Binding-site contacts:
Ligand atom C2 contacts residue GLN577 of chain 1.A at 3.8 Å.
Ligand atom C8 contacts residue GLN577 of chain 1.A at 3.9 Å.
Ligand atom N2 contacts residue GLN577 of chain 1.A at 3.1 Å (h-bond).
Ligand atom C3 contacts residue GLN577 of chain 1.A at 4.2 Å.
Ligand atom O7 contacts residue ASN328 of chain 1.A at 3.3 Å (h-bond).
Ligand atom C4 contacts residue ASN328 of chain 1.A at 4.2 Å.
Ligand atom C1 contacts residue ASN328 of chain 1.A at 1.4 Å.
Ligand atom N2 contacts residue ASN328 of chain 1.A at 2.9 Å (h-bond).
Ligand atom O5 contacts residue ASN328 of chain 1.A at 2.4 Å (h-bond).
Ligand atom C8 contacts residue LEU579 of chain 1.A at 3.7 Å (hydrophobic).
Ligand atom C8 contacts residue ASN328 of chain 1.A at 4.4 Å.
Ligand atom C7 contacts residue GLN577 of chain 1.A at 3.9 Å.
Ligand atom C3 contacts residue ASN328 of chain 1.A at 3.8 Å.
Ligand atom C1 contacts residue GLN577 of chain 1.A at 3.6 Å.
Ligand atom C5 contacts residue ASN328 of chain 1.A at 3.7 Å.
Ligand atom C7 contacts residue ASN328 of chain 1.A at 3.3 Å.
Ligand atom C2 contacts residue ASN328 of chain 1.A at 2.4 Å.

Sequence of chain 1.A:
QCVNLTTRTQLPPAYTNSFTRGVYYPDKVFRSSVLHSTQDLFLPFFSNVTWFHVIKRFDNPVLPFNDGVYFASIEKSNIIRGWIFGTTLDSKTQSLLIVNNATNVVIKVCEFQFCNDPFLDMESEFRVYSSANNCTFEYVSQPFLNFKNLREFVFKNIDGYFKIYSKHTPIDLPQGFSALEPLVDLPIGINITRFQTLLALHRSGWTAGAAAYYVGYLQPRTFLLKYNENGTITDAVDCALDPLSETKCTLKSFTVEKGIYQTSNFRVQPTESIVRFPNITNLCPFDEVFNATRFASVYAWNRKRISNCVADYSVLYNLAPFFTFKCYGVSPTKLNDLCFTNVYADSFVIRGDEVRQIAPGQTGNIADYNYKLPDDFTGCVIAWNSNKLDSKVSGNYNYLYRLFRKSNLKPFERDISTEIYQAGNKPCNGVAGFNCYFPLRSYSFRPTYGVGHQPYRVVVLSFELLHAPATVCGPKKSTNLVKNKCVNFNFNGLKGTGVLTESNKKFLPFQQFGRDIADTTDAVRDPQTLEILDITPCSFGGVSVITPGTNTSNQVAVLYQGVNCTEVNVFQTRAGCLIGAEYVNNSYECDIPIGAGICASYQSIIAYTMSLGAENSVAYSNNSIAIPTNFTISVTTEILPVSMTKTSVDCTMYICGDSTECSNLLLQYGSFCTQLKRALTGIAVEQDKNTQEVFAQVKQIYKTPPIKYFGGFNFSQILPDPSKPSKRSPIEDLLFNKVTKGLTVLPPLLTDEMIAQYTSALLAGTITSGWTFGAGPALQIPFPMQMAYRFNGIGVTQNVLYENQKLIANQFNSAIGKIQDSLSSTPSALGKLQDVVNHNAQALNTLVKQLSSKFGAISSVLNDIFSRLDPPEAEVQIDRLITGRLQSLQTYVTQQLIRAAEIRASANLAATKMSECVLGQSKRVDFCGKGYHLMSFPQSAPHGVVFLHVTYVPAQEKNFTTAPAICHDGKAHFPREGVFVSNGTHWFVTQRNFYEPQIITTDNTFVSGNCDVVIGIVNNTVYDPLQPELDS

This protein binds this small molecule.
Small molecule (SMILES): CC(=O)N[C@@H]1[C@@H](O)[C@H](O)[C@@H](CO)O[C@H]1O